Sequence of chain 1.A:
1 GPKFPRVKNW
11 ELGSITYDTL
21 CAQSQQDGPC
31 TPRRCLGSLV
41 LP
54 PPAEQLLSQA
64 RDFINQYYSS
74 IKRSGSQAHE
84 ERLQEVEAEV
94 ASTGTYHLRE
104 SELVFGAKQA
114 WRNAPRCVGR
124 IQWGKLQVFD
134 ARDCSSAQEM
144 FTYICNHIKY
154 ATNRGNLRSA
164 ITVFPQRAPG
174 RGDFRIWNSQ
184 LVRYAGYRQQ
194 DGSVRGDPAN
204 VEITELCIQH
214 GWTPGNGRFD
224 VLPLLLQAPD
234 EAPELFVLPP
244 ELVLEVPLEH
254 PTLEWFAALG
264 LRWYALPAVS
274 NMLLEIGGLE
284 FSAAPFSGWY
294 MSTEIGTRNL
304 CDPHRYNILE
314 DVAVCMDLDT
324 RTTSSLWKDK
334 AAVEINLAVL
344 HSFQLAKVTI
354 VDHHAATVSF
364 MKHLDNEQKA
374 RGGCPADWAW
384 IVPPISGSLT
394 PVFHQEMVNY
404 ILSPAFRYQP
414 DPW

Binding-site contacts:
Ligand atom N8 contacts residue HEM1 of chain 1.F at 3.0 Å (h-bond).
Ligand atom C7 contacts residue HEM1 of chain 1.F at 3.5 Å.
Ligand atom C21 contacts residue GOL1 of chain 1.I at 3.6 Å.
Ligand atom C5' contacts residue GLU297 of chain 1.A at 3.3 Å.
Ligand atom CL contacts residue TRP10 of chain 1.B at 3.7 Å.
Ligand atom C5' contacts residue GLN183 of chain 1.A at 3.7 Å.
Ligand atom C8 contacts residue GLY291 of chain 1.A at 3.7 Å.
Ligand atom C12 contacts residue HEM1 of chain 1.F at 3.5 Å.
Ligand atom C6 contacts residue HEM1 of chain 1.F at 3.6 Å.
Ligand atom C3 contacts residue VAL272 of chain 1.A at 3.6 Å (hydrophobic).
Ligand atom CL contacts residue LEU41 of chain 1.A at 3.9 Å.
Ligand atom C2 contacts residue GLU297 of chain 1.A at 3.4 Å.
Ligand atom C5 contacts residue HEM1 of chain 1.F at 3.4 Å.
Ligand atom C7 contacts residue GLU297 of chain 1.A at 3.4 Å.
Ligand atom C10 contacts residue HEM1 of chain 1.F at 3.0 Å.
Ligand atom N1 contacts residue GLU297 of chain 1.A at 2.6 Å (salt-bridge).
Ligand atom C8 contacts residue HEM1 of chain 1.F at 3.4 Å.
Ligand atom N1' contacts residue GLU297 of chain 1.A at 2.9 Å (salt-bridge).
Ligand atom N6 contacts residue TYR293 of chain 1.A at 3.6 Å.
Ligand atom C8 contacts residue SER290 of chain 1.A at 3.8 Å.
Ligand atom N6 contacts residue HEM1 of chain 1.F at 3.4 Å.
Ligand atom C3' contacts residue GLN183 of chain 1.A at 3.7 Å.
Ligand atom C3' contacts residue HEM1 of chain 1.F at 3.7 Å.
Ligand atom N1 contacts residue HEM1 of chain 1.F at 3.8 Å.
Ligand atom C25 contacts residue TYR411 of chain 1.A at 3.5 Å (hydrophobic).
Ligand atom C22 contacts residue TRP10 of chain 1.B at 3.5 Å (hydrophobic).
Ligand atom C8 contacts residue PRO270 of chain 1.A at 3.8 Å (hydrophobic).
Ligand atom C6 contacts residue PRO270 of chain 1.A at 3.9 Å (hydrophobic).
Ligand atom N6 contacts residue GLU297 of chain 1.A at 2.8 Å (salt-bridge).
Ligand atom C12 contacts residue TRP383 of chain 1.A at 3.6 Å (hydrophobic).
Ligand atom C5 contacts residue PRO270 of chain 1.A at 3.7 Å (hydrophobic).
Ligand atom C6 contacts residue GLU297 of chain 1.A at 3.5 Å.
Ligand atom N6 contacts residue TRP292 of chain 1.A at 2.8 Å (h-bond).
Ligand atom C24 contacts residue LEU41 of chain 1.A at 3.5 Å (hydrophobic).
Ligand atom C2' contacts residue HEM1 of chain 1.F at 3.1 Å.
Ligand atom C6 contacts residue TRP292 of chain 1.A at 3.8 Å (hydrophobic).
Ligand atom C9 contacts residue HEM1 of chain 1.F at 3.5 Å.
Ligand atom C12 contacts residue GOL1 of chain 1.I at 3.4 Å.
Ligand atom C8 contacts residue PHE289 of chain 1.A at 3.7 Å (hydrophobic).
Ligand atom N11 contacts residue HEM1 of chain 1.F at 3.6 Å.

The protein below binds the small molecule below.
Small molecule (SMILES): Cc1cc(N)nc(C[C@H]2CNC[C@H]2NCCNCc2ccc(Cl)cc2)c1

Sequence of chain 1.B:
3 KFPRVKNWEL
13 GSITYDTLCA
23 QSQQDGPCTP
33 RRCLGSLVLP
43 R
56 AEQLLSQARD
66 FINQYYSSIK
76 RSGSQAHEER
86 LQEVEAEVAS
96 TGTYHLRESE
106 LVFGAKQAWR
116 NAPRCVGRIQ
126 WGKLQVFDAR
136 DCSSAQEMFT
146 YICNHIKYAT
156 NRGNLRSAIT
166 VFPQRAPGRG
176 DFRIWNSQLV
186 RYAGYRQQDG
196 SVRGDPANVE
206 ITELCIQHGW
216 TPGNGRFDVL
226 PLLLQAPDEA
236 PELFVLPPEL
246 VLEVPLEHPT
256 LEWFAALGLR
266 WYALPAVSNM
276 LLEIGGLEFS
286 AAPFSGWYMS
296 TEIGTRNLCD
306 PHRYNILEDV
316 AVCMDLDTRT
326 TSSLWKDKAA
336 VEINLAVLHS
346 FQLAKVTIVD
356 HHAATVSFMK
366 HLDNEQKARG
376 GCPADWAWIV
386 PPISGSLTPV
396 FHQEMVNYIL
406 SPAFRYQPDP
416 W